A small-molecule ligand and the protein it binds are described below.
Small molecule (SMILES): Oc1ccc(/C=C/c2cc(O)cc(O)c2)cc1

Binding-site contacts:
Ligand atom O3 contacts residue TYR112 of chain 1.E at 3.8 Å.
Ligand atom C12 contacts residue GLU167 of chain 1.E at 3.8 Å.
Ligand atom C2 contacts residue TXP1 of chain 1.JA at 3.4 Å.
Ligand atom C2 contacts residue ASP111 of chain 1.E at 3.1 Å.
Ligand atom C1 contacts residue TXP1 of chain 1.JA at 4.0 Å.
Ligand atom C4 contacts residue TYR133 of chain 1.E at 3.7 Å (hydrophobic).
Ligand atom O2 contacts residue SER110 of chain 1.E at 2.6 Å (h-bond).
Ligand atom C13 contacts residue ARG71 of chain 1.E at 3.2 Å.
Ligand atom C12 contacts residue ARG71 of chain 1.E at 3.6 Å.
Ligand atom O2 contacts residue TYR133 of chain 1.E at 2.5 Å (h-bond).
Ligand atom C1 contacts residue ILE158 of chain 1.E at 3.6 Å (hydrophobic).
Ligand atom C14 contacts residue ARG71 of chain 1.E at 3.1 Å.
Ligand atom C7 contacts residue SO41 of chain 1.NA at 3.8 Å.
Ligand atom C8 contacts residue ARG71 of chain 1.E at 3.6 Å.
Ligand atom O3 contacts residue ILE158 of chain 1.E at 3.1 Å (h-bond).
Ligand atom C5 contacts residue TXP1 of chain 1.JA at 3.7 Å.
Ligand atom C14 contacts residue ARG72 of chain 1.E at 3.8 Å.
Ligand atom C1 contacts residue ARG193 of chain 1.E at 3.5 Å.
Ligand atom C9 contacts residue ARG71 of chain 1.E at 3.7 Å.
Ligand atom C14 contacts residue PRO73 of chain 1.E at 3.8 Å (hydrophobic).
Ligand atom C3 contacts residue SER110 of chain 1.E at 3.2 Å.
Ligand atom C6 contacts residue ARG193 of chain 1.E at 3.5 Å.
Ligand atom C7 contacts residue TXP1 of chain 1.JA at 3.8 Å.
Ligand atom O1 contacts residue GLU167 of chain 1.E at 2.8 Å (salt-bridge).
Ligand atom O3 contacts residue ARG193 of chain 1.E at 2.7 Å (salt-bridge).
Ligand atom O2 contacts residue TXP1 of chain 1.JA at 3.2 Å.
Ligand atom C11 contacts residue SER169 of chain 1.E at 3.9 Å.
Ligand atom C1 contacts residue ASP111 of chain 1.E at 3.4 Å.
Ligand atom O3 contacts residue ASP111 of chain 1.E at 2.7 Å (salt-bridge).
Ligand atom C13 contacts residue ARG72 of chain 1.E at 3.7 Å.
Ligand atom C4 contacts residue TXP1 of chain 1.JA at 3.5 Å.
Ligand atom C3 contacts residue TXP1 of chain 1.JA at 3.1 Å.
Ligand atom C1 contacts residue TYR112 of chain 1.E at 4.0 Å (hydrophobic).
Ligand atom C11 contacts residue ARG71 of chain 1.E at 4.0 Å.
Ligand atom C10 contacts residue ALA170 of chain 1.E at 3.6 Å (hydrophobic).
Ligand atom C6 contacts residue ILE158 of chain 1.E at 3.9 Å (hydrophobic).
Ligand atom C11 contacts residue ALA170 of chain 1.E at 3.4 Å (hydrophobic).
Ligand atom O3 contacts residue PRO157 of chain 1.E at 3.8 Å.
Ligand atom C3 contacts residue TYR133 of chain 1.E at 3.6 Å (hydrophobic).
Ligand atom C2 contacts residue SER110 of chain 1.E at 3.1 Å.

Sequence of chain 1.E:
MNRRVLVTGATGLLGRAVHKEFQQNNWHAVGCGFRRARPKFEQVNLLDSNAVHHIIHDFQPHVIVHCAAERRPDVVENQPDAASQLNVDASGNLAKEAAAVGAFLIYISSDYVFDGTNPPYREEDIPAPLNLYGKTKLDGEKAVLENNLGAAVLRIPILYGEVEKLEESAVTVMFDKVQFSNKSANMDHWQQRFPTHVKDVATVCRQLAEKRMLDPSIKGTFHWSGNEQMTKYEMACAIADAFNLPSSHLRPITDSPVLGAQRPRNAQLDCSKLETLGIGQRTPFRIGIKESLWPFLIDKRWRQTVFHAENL